This small molecule binds to this protein.
Small molecule (SMILES): CC(=O)N[C@@H]1[C@@H](O)[C@H](O)[C@@H](CO)O[C@H]1O

Binding-site contacts:
Ligand atom N2 contacts residue ASN185 of chain 1.N at 3.1 Å (h-bond).
Ligand atom C4 contacts residue ASN185 of chain 1.N at 4.3 Å.
Ligand atom C3 contacts residue ASN185 of chain 1.N at 3.9 Å.
Ligand atom O6 contacts residue ASN185 of chain 1.N at 4.4 Å.
Ligand atom C2 contacts residue ASN185 of chain 1.N at 2.6 Å.
Ligand atom C8 contacts residue SER187 of chain 1.N at 4.5 Å.
Ligand atom O5 contacts residue ASN185 of chain 1.N at 2.4 Å (h-bond).
Ligand atom C1 contacts residue ASN185 of chain 1.N at 1.5 Å.
Ligand atom O7 contacts residue THR186 of chain 1.N at 3.8 Å.
Ligand atom C5 contacts residue ASN185 of chain 1.N at 3.6 Å.
Ligand atom O7 contacts residue SER187 of chain 1.N at 4.4 Å.
Ligand atom C7 contacts residue ASN185 of chain 1.N at 4.4 Å.

Sequence of chain 1.N:
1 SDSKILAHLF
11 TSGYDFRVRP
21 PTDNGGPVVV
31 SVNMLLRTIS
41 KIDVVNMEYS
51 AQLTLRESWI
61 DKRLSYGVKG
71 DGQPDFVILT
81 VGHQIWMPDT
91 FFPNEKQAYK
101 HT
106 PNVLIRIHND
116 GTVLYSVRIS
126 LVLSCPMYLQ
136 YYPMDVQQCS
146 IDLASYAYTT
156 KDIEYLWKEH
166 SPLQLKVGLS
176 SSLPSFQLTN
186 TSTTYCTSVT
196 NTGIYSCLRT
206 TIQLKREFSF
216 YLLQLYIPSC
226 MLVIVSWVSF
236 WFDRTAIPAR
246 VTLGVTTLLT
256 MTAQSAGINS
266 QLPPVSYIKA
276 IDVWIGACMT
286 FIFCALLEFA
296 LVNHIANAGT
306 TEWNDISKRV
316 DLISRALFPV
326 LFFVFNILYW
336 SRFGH